This protein binds this small molecule.
Small molecule (SMILES): CC(=O)N[C@@H]1[C@@H](O)[C@H](O)[C@@H](CO)O[C@H]1O

Binding-site contacts:
Ligand atom C8 contacts residue GLU278 of chain 1.C at 4.2 Å.
Ligand atom O6 contacts residue LYS555 of chain 1.A at 2.5 Å (salt-bridge).
Ligand atom C3 contacts residue ASN279 of chain 1.C at 3.8 Å.
Ligand atom N2 contacts residue GLU278 of chain 1.C at 4.3 Å.
Ligand atom O5 contacts residue ASN279 of chain 1.C at 2.4 Å (h-bond).
Ligand atom O7 contacts residue ASN279 of chain 1.C at 3.7 Å.
Ligand atom C8 contacts residue ASN277 of chain 1.C at 3.7 Å.
Ligand atom C6 contacts residue LYS555 of chain 1.A at 3.5 Å.
Ligand atom C1 contacts residue ASN279 of chain 1.C at 1.5 Å.
Ligand atom C7 contacts residue ASN277 of chain 1.C at 3.9 Å.
Ligand atom C2 contacts residue ASN279 of chain 1.C at 2.5 Å.
Ligand atom C5 contacts residue ASN279 of chain 1.C at 3.7 Å.
Ligand atom C4 contacts residue ASN279 of chain 1.C at 4.2 Å.
Ligand atom C7 contacts residue ASN279 of chain 1.C at 3.5 Å.
Ligand atom O7 contacts residue ASN277 of chain 1.C at 3.6 Å (h-bond).
Ligand atom O5 contacts residue LYS555 of chain 1.A at 4.3 Å.
Ligand atom N2 contacts residue ASN279 of chain 1.C at 2.9 Å (h-bond).

Sequence of chain 1.C:
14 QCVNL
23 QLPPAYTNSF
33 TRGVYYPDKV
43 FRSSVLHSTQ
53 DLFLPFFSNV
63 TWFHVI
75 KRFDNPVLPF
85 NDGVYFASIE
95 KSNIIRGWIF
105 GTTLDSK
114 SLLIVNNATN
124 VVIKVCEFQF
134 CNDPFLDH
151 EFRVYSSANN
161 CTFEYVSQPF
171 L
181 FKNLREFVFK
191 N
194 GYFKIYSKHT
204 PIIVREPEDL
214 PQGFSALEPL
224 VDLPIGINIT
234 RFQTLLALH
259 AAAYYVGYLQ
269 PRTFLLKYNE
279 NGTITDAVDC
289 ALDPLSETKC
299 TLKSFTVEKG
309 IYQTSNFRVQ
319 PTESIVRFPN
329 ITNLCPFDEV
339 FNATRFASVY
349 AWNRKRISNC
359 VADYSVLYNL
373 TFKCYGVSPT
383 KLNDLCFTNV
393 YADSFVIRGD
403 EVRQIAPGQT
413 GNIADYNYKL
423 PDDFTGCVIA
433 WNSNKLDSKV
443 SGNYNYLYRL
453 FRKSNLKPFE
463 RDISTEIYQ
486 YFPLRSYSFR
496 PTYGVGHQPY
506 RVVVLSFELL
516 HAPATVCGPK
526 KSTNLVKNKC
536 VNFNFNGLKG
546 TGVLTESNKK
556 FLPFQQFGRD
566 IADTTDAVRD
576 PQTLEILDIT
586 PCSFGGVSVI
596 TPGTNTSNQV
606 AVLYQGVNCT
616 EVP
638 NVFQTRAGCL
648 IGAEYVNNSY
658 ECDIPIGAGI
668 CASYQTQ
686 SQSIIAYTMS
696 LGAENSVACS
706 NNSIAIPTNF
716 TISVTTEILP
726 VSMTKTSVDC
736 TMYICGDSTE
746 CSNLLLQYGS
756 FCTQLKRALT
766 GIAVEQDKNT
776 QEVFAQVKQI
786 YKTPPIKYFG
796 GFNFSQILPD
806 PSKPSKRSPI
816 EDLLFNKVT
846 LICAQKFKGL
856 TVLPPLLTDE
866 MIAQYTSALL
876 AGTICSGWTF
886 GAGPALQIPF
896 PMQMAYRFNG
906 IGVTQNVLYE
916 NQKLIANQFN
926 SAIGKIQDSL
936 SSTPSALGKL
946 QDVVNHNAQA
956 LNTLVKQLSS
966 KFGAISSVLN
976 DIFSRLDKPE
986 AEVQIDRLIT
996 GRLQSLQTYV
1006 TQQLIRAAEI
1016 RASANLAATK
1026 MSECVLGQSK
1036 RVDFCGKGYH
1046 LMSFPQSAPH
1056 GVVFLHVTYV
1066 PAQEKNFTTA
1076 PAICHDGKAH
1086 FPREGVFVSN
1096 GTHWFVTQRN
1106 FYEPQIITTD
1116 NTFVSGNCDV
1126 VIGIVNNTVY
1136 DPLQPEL

Sequence of chain 1.A:
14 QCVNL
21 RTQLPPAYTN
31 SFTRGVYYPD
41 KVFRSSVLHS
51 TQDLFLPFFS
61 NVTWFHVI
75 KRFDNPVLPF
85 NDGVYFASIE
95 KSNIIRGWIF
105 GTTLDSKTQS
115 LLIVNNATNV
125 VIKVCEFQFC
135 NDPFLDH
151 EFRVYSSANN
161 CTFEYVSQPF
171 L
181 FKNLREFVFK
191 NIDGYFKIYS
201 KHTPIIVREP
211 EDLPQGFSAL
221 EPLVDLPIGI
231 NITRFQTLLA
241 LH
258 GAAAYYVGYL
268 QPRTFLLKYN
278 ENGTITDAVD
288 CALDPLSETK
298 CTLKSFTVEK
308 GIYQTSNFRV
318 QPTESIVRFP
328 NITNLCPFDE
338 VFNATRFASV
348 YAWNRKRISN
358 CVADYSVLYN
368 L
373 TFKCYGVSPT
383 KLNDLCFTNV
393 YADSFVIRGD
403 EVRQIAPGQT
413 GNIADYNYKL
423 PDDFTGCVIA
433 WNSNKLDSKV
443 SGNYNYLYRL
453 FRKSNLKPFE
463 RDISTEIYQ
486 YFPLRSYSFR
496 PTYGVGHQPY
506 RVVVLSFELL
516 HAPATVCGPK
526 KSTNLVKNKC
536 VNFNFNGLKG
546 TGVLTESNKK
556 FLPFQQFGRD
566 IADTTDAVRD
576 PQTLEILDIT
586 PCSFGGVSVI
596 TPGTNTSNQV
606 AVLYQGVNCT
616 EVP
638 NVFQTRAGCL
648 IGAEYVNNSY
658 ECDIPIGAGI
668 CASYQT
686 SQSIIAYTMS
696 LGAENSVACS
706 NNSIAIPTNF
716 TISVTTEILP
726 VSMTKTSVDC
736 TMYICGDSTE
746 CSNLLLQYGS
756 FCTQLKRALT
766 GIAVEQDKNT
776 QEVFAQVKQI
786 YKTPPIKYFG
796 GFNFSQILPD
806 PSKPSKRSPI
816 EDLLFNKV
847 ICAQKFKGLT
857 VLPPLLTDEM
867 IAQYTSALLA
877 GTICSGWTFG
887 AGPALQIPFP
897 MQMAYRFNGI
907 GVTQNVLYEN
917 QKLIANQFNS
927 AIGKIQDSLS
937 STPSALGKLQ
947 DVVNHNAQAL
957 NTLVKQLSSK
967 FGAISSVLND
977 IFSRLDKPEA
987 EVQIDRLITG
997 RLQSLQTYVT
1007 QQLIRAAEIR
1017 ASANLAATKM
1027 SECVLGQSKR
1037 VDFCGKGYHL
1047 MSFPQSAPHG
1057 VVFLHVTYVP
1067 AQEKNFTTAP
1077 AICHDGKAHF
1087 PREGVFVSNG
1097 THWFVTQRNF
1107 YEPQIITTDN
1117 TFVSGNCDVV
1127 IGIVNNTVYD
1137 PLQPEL